Sequence of chain 1.D:
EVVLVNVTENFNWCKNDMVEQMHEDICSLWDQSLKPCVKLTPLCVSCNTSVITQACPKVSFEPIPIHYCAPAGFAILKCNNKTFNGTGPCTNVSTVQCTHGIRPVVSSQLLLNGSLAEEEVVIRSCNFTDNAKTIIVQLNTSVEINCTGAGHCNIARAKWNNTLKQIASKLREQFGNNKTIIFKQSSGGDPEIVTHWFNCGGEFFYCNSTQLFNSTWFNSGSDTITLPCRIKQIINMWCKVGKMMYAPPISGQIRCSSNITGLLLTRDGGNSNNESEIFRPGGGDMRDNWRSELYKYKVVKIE

A small-molecule ligand and the protein it binds are described below.
Small molecule (SMILES): CC(=O)N[C@@H]1[C@@H](O)[C@H](O)[C@@H](CO)O[C@H]1O

Binding-site contacts:
Ligand atom C7 contacts residue ASN6 of chain 1.D at 4.3 Å.
Ligand atom C3 contacts residue ASN6 of chain 1.D at 3.9 Å.
Ligand atom C5 contacts residue ASN6 of chain 1.D at 3.6 Å.
Ligand atom C4 contacts residue ASN6 of chain 1.D at 4.3 Å.
Ligand atom C8 contacts residue VAL5 of chain 1.D at 4.2 Å (hydrophobic).
Ligand atom C1 contacts residue ASN6 of chain 1.D at 1.4 Å.
Ligand atom N2 contacts residue ASN6 of chain 1.D at 3.0 Å (h-bond).
Ligand atom C2 contacts residue ASN6 of chain 1.D at 2.6 Å.
Ligand atom O5 contacts residue ASN6 of chain 1.D at 2.4 Å (h-bond).